Binding-site contacts:
Ligand atom C7 contacts residue ASN82 of chain 1.H at 3.2 Å.
Ligand atom C8 contacts residue ASN82 of chain 1.H at 4.1 Å.
Ligand atom N2 contacts residue THR84 of chain 1.H at 4.2 Å.
Ligand atom C2 contacts residue ASN82 of chain 1.H at 2.4 Å.
Ligand atom N2 contacts residue ASN82 of chain 1.H at 2.7 Å (h-bond).
Ligand atom C8 contacts residue LYS81 of chain 1.H at 3.2 Å.
Ligand atom C3 contacts residue THR84 of chain 1.H at 4.2 Å.
Ligand atom O7 contacts residue LYS81 of chain 1.H at 4.4 Å.
Ligand atom C3 contacts residue ASN82 of chain 1.H at 3.7 Å.
Ligand atom O6 contacts residue VAL85 of chain 1.H at 4.1 Å.
Ligand atom O7 contacts residue ASN82 of chain 1.H at 3.4 Å (h-bond).
Ligand atom O5 contacts residue ASN82 of chain 1.H at 2.5 Å (h-bond).
Ligand atom C4 contacts residue ASN82 of chain 1.H at 4.3 Å.
Ligand atom C1 contacts residue VAL85 of chain 1.H at 4.4 Å (hydrophobic).
Ligand atom O5 contacts residue THR84 of chain 1.H at 4.4 Å.
Ligand atom C1 contacts residue ASN82 of chain 1.H at 1.4 Å.
Ligand atom C7 contacts residue LYS81 of chain 1.H at 4.1 Å.
Ligand atom C5 contacts residue ASN82 of chain 1.H at 3.7 Å.
Ligand atom C2 contacts residue THR84 of chain 1.H at 4.2 Å.
Ligand atom C1 contacts residue THR84 of chain 1.H at 3.6 Å.
Ligand atom C5 contacts residue THR84 of chain 1.H at 4.3 Å.
Ligand atom O5 contacts residue VAL85 of chain 1.H at 4.4 Å.

The protein below binds the small molecule below.
Small molecule (SMILES): CC(=O)N[C@@H]1[C@@H](O)[C@H](O)[C@@H](CO)O[C@H]1O

Sequence of chain 1.H:
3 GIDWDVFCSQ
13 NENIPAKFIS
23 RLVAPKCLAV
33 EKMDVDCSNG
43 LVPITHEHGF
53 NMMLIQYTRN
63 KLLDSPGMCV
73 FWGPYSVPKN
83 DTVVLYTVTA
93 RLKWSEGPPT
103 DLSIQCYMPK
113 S